This small molecule binds to this protein.
Small molecule (SMILES): Cc1ccc(C(=O)Nc2ccc(S(=O)(=O)O)c3cc(S(=O)(=O)O)cc(S(=O)(=O)O)c23)cc1NC(=O)c1cccc(NC(=O)Nc2cccc(C(=O)Nc3cc(C(=O)Nc4ccc(S(=O)(=O)O)c5cc(S(=O)(=O)O)cc(S(=O)(=O)O)c45)ccc3C)c2)c1

Binding-site contacts:
Ligand atom C67 contacts residue HIS54 of chain 1.B at 3.8 Å.
Ligand atom C74 contacts residue HIS54 of chain 1.B at 3.8 Å.
Ligand atom C72 contacts residue HIS54 of chain 1.B at 3.5 Å.
Ligand atom O84 contacts residue LYS335 of chain 1.B at 3.1 Å (salt-bridge).
Ligand atom O64 contacts residue HIS54 of chain 1.B at 3.8 Å.
Ligand atom N53 contacts residue PRO29 of chain 1.B at 3.7 Å.
Ligand atom O80 contacts residue THR26 of chain 1.B at 3.1 Å (h-bond).
Ligand atom C70 contacts residue ASN51 of chain 1.B at 4.1 Å.
Ligand atom O82 contacts residue ALA334 of chain 1.B at 3.6 Å.
Ligand atom O54 contacts residue TYR59 of chain 1.B at 3.5 Å.
Ligand atom C52 contacts residue PRO29 of chain 1.B at 3.7 Å (hydrophobic).
Ligand atom C60 contacts residue GLY55 of chain 1.B at 4.0 Å.
Ligand atom C56 contacts residue PRO29 of chain 1.B at 3.4 Å (hydrophobic).
Ligand atom C71 contacts residue ASN51 of chain 1.B at 3.9 Å.
Ligand atom N63 contacts residue HIS54 of chain 1.B at 3.7 Å.
Ligand atom S75 contacts residue ASN51 of chain 1.B at 3.6 Å.
Ligand atom C55 contacts residue PRO29 of chain 1.B at 4.0 Å (hydrophobic).
Ligand atom C68 contacts residue HIS54 of chain 1.B at 3.4 Å.
Ligand atom O81 contacts residue ASN51 of chain 1.B at 3.1 Å (h-bond).
Ligand atom C62 contacts residue HIS54 of chain 1.B at 4.1 Å.
Ligand atom O82 contacts residue GLY331 of chain 1.B at 3.2 Å.
Ligand atom O81 contacts residue HIS54 of chain 1.B at 4.1 Å.
Ligand atom C69 contacts residue HIS54 of chain 1.B at 3.7 Å.
Ligand atom O80 contacts residue ASN51 of chain 1.B at 3.4 Å (h-bond).
Ligand atom C66 contacts residue HIS54 of chain 1.B at 3.2 Å.
Ligand atom C56 contacts residue TYR59 of chain 1.B at 4.1 Å (hydrophobic).
Ligand atom C71 contacts residue ALA334 of chain 1.B at 3.9 Å (hydrophobic).
Ligand atom C70 contacts residue HIS54 of chain 1.B at 3.9 Å.
Ligand atom C76 contacts residue HIS54 of chain 1.B at 3.7 Å.
Ligand atom C71 contacts residue HIS54 of chain 1.B at 3.7 Å.
Ligand atom S75 contacts residue ALA334 of chain 1.B at 4.0 Å.
Ligand atom C70 contacts residue ALA334 of chain 1.B at 3.6 Å (hydrophobic).
Ligand atom O80 contacts residue ALA334 of chain 1.B at 3.8 Å.
Ligand atom C65 contacts residue HIS54 of chain 1.B at 3.5 Å.
Ligand atom O80 contacts residue ARG49 of chain 1.B at 3.5 Å (salt-bridge).
Ligand atom C61 contacts residue HIS54 of chain 1.B at 3.7 Å.
Ligand atom O82 contacts residue SER330 of chain 1.B at 3.8 Å.
Ligand atom O78 contacts residue HIS54 of chain 1.B at 3.4 Å.
Ligand atom O64 contacts residue TYR59 of chain 1.B at 3.4 Å.
Ligand atom C62 contacts residue GLY55 of chain 1.B at 3.6 Å.

Sequence of chain 1.B:
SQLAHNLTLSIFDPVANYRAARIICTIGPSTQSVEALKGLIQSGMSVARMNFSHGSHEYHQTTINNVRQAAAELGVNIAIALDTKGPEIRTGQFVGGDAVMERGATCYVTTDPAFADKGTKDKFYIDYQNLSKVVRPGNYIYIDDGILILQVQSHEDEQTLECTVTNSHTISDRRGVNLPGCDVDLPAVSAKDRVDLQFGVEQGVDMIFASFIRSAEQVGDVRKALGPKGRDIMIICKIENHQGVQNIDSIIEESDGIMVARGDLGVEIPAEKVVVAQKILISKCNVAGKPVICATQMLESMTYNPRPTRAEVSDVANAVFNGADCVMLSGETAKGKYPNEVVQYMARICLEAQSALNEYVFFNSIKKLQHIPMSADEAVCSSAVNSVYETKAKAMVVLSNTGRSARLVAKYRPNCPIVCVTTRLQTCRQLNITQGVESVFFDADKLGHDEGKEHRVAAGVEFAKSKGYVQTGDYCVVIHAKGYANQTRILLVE